Binding-site contacts:
Ligand atom C2 contacts residue ASP37 of chain 2.A at 3.5 Å.
Ligand atom C2 contacts residue GLN26 of chain 4.A at 3.6 Å.
Ligand atom O3 contacts residue LYS38 of chain 2.A at 2.9 Å (salt-bridge).
Ligand atom C5 contacts residue ASN44 of chain 4.A at 4.0 Å.
Ligand atom O4 contacts residue ASN44 of chain 4.A at 3.1 Å (h-bond).
Ligand atom C3 contacts residue LYS38 of chain 2.A at 3.9 Å.
Ligand atom C4 contacts residue ASN44 of chain 4.A at 3.7 Å.
Ligand atom O5 contacts residue PRO39 of chain 4.A at 3.4 Å.
Ligand atom C3 contacts residue ASN44 of chain 4.A at 3.4 Å.
Ligand atom O3 contacts residue GLN26 of chain 4.A at 3.2 Å (h-bond).
Ligand atom C5 contacts residue ASN30 of chain 4.A at 3.7 Å.
Ligand atom C4 contacts residue ASN30 of chain 4.A at 3.9 Å.
Ligand atom C1 contacts residue ASN30 of chain 4.A at 3.5 Å.
Ligand atom C1 contacts residue TYR34 of chain 4.A at 3.7 Å (hydrophobic).
Ligand atom O3 contacts residue TYR34 of chain 4.A at 3.4 Å (h-bond).
Ligand atom C2 contacts residue ASN30 of chain 4.A at 3.7 Å.
Ligand atom C2 contacts residue LYS38 of chain 2.A at 3.8 Å.
Ligand atom C5 contacts residue ALA42 of chain 4.A at 4.0 Å (hydrophobic).
Ligand atom O2 contacts residue ASP37 of chain 2.A at 2.7 Å (salt-bridge).
Ligand atom C6 contacts residue TRP41 of chain 4.A at 3.8 Å (hydrophobic).
Ligand atom C2 contacts residue TYR34 of chain 4.A at 3.6 Å (hydrophobic).
Ligand atom O2 contacts residue ASN30 of chain 4.A at 2.9 Å (h-bond).
Ligand atom O5 contacts residue ASN30 of chain 4.A at 2.9 Å (h-bond).
Ligand atom O2 contacts residue ASP28 of chain 4.A at 2.8 Å (salt-bridge).
Ligand atom C4 contacts residue TYR34 of chain 4.A at 3.5 Å (hydrophobic).
Ligand atom O6 contacts residue PRO39 of chain 4.A at 3.4 Å (h-bond).
Ligand atom O2 contacts residue LYS38 of chain 2.A at 2.9 Å (salt-bridge).
Ligand atom C3 contacts residue GLN26 of chain 4.A at 3.7 Å.
Ligand atom C6 contacts residue ALA42 of chain 4.A at 4.0 Å (hydrophobic).
Ligand atom O2 contacts residue GLN26 of chain 4.A at 3.3 Å (h-bond).
Ligand atom C1 contacts residue ASP37 of chain 2.A at 4.0 Å.
Ligand atom C5 contacts residue ASP28 of chain 4.A at 3.9 Å.
Ligand atom C6 contacts residue ASN30 of chain 4.A at 3.8 Å.
Ligand atom O6 contacts residue ALA42 of chain 4.A at 4.0 Å.
Ligand atom C6 contacts residue ILE40 of chain 4.A at 3.9 Å (hydrophobic).
Ligand atom O4 contacts residue PRO39 of chain 4.A at 3.7 Å.
Ligand atom C6 contacts residue PRO39 of chain 4.A at 3.9 Å (hydrophobic).
Ligand atom O4 contacts residue TYR34 of chain 4.A at 2.8 Å (h-bond).
Ligand atom C2 contacts residue ASP28 of chain 4.A at 3.6 Å.
Ligand atom O6 contacts residue ILE40 of chain 4.A at 4.0 Å.

Sequence of chain 2.A:
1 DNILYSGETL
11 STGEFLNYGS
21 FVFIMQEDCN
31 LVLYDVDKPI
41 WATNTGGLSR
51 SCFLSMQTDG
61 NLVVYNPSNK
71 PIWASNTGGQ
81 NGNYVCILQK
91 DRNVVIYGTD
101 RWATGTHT

Sequence of chain 4.A:
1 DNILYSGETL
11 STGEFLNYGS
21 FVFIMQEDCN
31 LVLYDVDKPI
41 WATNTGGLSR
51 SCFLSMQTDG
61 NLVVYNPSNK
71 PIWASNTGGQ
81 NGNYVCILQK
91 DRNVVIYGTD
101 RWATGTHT

This protein binds this small molecule.
Small molecule (SMILES): OC[C@H]1O[C@H](OC[C@H]2O[C@H](O)[C@@H](O)[C@@H](O[C@H]3O[C@H](CO)[C@@H](O)[C@H](O)[C@@H]3O)[C@@H]2O)[C@@H](O)[C@@H](O)[C@@H]1O